A small-molecule ligand and the protein it binds are described below.
Small molecule (SMILES): CO[C@H]1CC[C@@H]2C[C@H]1[C@@H](OC)CN2S(C)(=O)=O

Sequence of chain 1.A:
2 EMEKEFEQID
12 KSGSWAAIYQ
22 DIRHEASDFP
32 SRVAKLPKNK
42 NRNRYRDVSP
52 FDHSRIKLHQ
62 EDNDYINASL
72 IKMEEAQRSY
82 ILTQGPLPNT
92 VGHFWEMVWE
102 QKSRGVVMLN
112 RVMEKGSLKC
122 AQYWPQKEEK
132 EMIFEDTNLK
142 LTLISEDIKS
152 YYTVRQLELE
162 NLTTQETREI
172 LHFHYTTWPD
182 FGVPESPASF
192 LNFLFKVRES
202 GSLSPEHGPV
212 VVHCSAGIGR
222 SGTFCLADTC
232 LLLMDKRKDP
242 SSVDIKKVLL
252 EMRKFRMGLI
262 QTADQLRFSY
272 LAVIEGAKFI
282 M

Binding-site contacts:
Ligand atom C1 contacts residue ASP265 of chain 1.A at 2.4 Å.
Ligand atom N1 contacts residue TRP16 of chain 1.A at 4.0 Å.
Ligand atom S1 contacts residue GLY14 of chain 1.A at 3.0 Å (h-bond).
Ligand atom C3 contacts residue ASP265 of chain 1.A at 3.6 Å.
Ligand atom O1 contacts residue ASP265 of chain 1.A at 2.4 Å (salt-bridge).
Ligand atom O3 contacts residue TRP16 of chain 1.A at 2.7 Å (h-bond).
Ligand atom O2 contacts residue GLY14 of chain 1.A at 3.0 Å (h-bond).
Ligand atom O3 contacts residue ALA17 of chain 1.A at 3.9 Å.
Ligand atom C4 contacts residue TRP16 of chain 1.A at 3.8 Å (hydrophobic).
Ligand atom S1 contacts residue SER15 of chain 1.A at 4.3 Å.
Ligand atom S1 contacts residue ALA17 of chain 1.A at 4.0 Å.
Ligand atom C4 contacts residue ARG268 of chain 1.A at 4.4 Å.
Ligand atom O3 contacts residue SER15 of chain 1.A at 3.5 Å (h-bond).
Ligand atom N1 contacts residue ALA17 of chain 1.A at 4.5 Å.
Ligand atom S1 contacts residue TRP16 of chain 1.A at 3.7 Å.
Ligand atom O2 contacts residue TRP16 of chain 1.A at 3.8 Å.
Ligand atom C10 contacts residue GLY14 of chain 1.A at 2.9 Å.
Ligand atom C2 contacts residue ASP265 of chain 1.A at 3.4 Å.
Ligand atom C5 contacts residue TRP16 of chain 1.A at 4.1 Å (hydrophobic).
Ligand atom O2 contacts residue ALA17 of chain 1.A at 3.4 Å (h-bond).
Ligand atom O2 contacts residue SER15 of chain 1.A at 4.4 Å.
Ligand atom O3 contacts residue GLY14 of chain 1.A at 3.0 Å (h-bond).